Sequence of chain 1.F:
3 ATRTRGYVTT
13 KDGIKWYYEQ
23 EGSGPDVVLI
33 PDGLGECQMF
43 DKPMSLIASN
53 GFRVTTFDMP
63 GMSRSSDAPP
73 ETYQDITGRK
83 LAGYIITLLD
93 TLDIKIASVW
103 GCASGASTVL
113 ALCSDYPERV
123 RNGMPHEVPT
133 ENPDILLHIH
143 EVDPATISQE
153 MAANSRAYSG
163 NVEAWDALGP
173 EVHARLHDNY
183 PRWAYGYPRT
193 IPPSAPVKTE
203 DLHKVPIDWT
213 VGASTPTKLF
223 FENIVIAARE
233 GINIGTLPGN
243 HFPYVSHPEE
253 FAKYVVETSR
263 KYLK

A small-molecule ligand and the protein it binds are described below.
Small molecule (SMILES): C[C@H]1CCC[C@H](O)CCC/C=C/c2cc(O)cc(O)c2C(=O)O1

Binding-site contacts:
Ligand atom CAM contacts residue HIS243 of chain 1.F at 3.2 Å.
Ligand atom CAA contacts residue TRP185 of chain 1.F at 3.8 Å (hydrophobic).
Ligand atom OAE contacts residue TYR160 of chain 1.F at 3.6 Å.
Ligand atom OAB contacts residue TRP185 of chain 1.F at 3.7 Å.
Ligand atom OAC contacts residue PRO190 of chain 1.F at 3.4 Å.
Ligand atom CAO contacts residue MET153 of chain 1.F at 3.8 Å (hydrophobic).
Ligand atom OAC contacts residue ASN134 of chain 1.F at 2.6 Å (h-bond).
Ligand atom CAR contacts residue ASN134 of chain 1.F at 3.4 Å.
Ligand atom CAS contacts residue TRP185 of chain 1.F at 3.5 Å (hydrophobic).
Ligand atom CAQ contacts residue TRP185 of chain 1.F at 3.9 Å (hydrophobic).
Ligand atom OAD contacts residue TYR189 of chain 1.F at 3.3 Å.
Ligand atom OAB contacts residue ALA105 of chain 1.F at 3.2 Å.
Ligand atom CAU contacts residue ALA105 of chain 1.F at 3.8 Å (hydrophobic).
Ligand atom CAL contacts residue MET153 of chain 1.F at 3.5 Å (hydrophobic).
Ligand atom CAR contacts residue PRO131 of chain 1.F at 4.0 Å (hydrophobic).
Ligand atom OAB contacts residue SER106 of chain 1.F at 3.3 Å (h-bond).
Ligand atom CAI contacts residue ASN134 of chain 1.F at 3.3 Å.
Ligand atom OAB contacts residue GLY35 of chain 1.F at 2.9 Å (h-bond).
Ligand atom OAP contacts residue HIS243 of chain 1.F at 3.2 Å (h-bond).
Ligand atom CAI contacts residue PRO131 of chain 1.F at 4.0 Å (hydrophobic).
Ligand atom OAD contacts residue GLY35 of chain 1.F at 3.9 Å.
Ligand atom CAH contacts residue ILE193 of chain 1.F at 3.7 Å (hydrophobic).
Ligand atom CAA contacts residue GLY35 of chain 1.F at 4.0 Å.
Ligand atom CAL contacts residue SER157 of chain 1.F at 3.9 Å.
Ligand atom OAD contacts residue SER106 of chain 1.F at 3.1 Å (h-bond).
Ligand atom CAN contacts residue HIS243 of chain 1.F at 4.0 Å.
Ligand atom CAJ contacts residue HIS243 of chain 1.F at 3.9 Å.
Ligand atom CAU contacts residue TRP185 of chain 1.F at 3.6 Å (hydrophobic).
Ligand atom OAC contacts residue PRO194 of chain 1.F at 3.1 Å.
Ligand atom OAE contacts residue ASN156 of chain 1.F at 3.8 Å.
Ligand atom CAG contacts residue HIS243 of chain 1.F at 3.9 Å.
Ligand atom CAI contacts residue LEU138 of chain 1.F at 3.9 Å (hydrophobic).
Ligand atom CAQ contacts residue ALA105 of chain 1.F at 3.3 Å (hydrophobic).
Ligand atom CAR contacts residue PRO190 of chain 1.F at 3.9 Å (hydrophobic).
Ligand atom OAD contacts residue TRP185 of chain 1.F at 2.9 Å (h-bond).
Ligand atom CAO contacts residue SER157 of chain 1.F at 3.7 Å.
Ligand atom CAV contacts residue HIS243 of chain 1.F at 3.4 Å.
Ligand atom OAP contacts residue ALA105 of chain 1.F at 3.8 Å.
Ligand atom CAJ contacts residue PHE222 of chain 1.F at 4.0 Å (hydrophobic).
Ligand atom CAA contacts residue LEU36 of chain 1.F at 3.6 Å (hydrophobic).